This small molecule binds to this protein.
Small molecule (SMILES): CC(=O)N[C@H]1[C@H](O[C@H]2[C@H](O)[C@@H](NC(C)=O)CO[C@@H]2CO)O[C@H](CO)[C@@H](O)[C@@H]1O

Binding-site contacts:
Ligand atom C8 contacts residue ARG240 of chain 1.A at 3.9 Å.
Ligand atom N2 contacts residue HIS317 of chain 1.A at 4.4 Å.
Ligand atom O5 contacts residue ASN239 of chain 1.A at 2.4 Å (h-bond).
Ligand atom C5 contacts residue HIS317 of chain 1.A at 3.9 Å.
Ligand atom C3 contacts residue ASN239 of chain 1.A at 3.7 Å.
Ligand atom C4 contacts residue HIS317 of chain 1.A at 3.8 Å.
Ligand atom C7 contacts residue ARG240 of chain 1.A at 4.0 Å.
Ligand atom C7 contacts residue HIS317 of chain 1.A at 3.7 Å.
Ligand atom C8 contacts residue HIS317 of chain 1.A at 3.4 Å.
Ligand atom C2 contacts residue HIS317 of chain 1.A at 4.3 Å.
Ligand atom C2 contacts residue ARG240 of chain 1.A at 4.4 Å.
Ligand atom C6 contacts residue HIS317 of chain 1.A at 4.0 Å.
Ligand atom C1 contacts residue HIS317 of chain 1.A at 4.2 Å.
Ligand atom C3 contacts residue HIS317 of chain 1.A at 3.7 Å.
Ligand atom C2 contacts residue ASN239 of chain 1.A at 2.3 Å.
Ligand atom O5 contacts residue HIS317 of chain 1.A at 3.3 Å (h-bond).
Ligand atom N2 contacts residue ASN239 of chain 1.A at 2.8 Å (h-bond).
Ligand atom C4 contacts residue ASN239 of chain 1.A at 4.2 Å.
Ligand atom C8 contacts residue ASN239 of chain 1.A at 3.4 Å.
Ligand atom C1 contacts residue ASN239 of chain 1.A at 1.4 Å.
Ligand atom N2 contacts residue ARG240 of chain 1.A at 3.5 Å (salt-bridge).
Ligand atom O7 contacts residue HIS317 of chain 1.A at 3.9 Å.
Ligand atom O3 contacts residue HIS317 of chain 1.A at 2.4 Å (h-bond).
Ligand atom C7 contacts residue ASN239 of chain 1.A at 3.6 Å.
Ligand atom C5 contacts residue ASN239 of chain 1.A at 3.6 Å.

Sequence of chain 1.A:
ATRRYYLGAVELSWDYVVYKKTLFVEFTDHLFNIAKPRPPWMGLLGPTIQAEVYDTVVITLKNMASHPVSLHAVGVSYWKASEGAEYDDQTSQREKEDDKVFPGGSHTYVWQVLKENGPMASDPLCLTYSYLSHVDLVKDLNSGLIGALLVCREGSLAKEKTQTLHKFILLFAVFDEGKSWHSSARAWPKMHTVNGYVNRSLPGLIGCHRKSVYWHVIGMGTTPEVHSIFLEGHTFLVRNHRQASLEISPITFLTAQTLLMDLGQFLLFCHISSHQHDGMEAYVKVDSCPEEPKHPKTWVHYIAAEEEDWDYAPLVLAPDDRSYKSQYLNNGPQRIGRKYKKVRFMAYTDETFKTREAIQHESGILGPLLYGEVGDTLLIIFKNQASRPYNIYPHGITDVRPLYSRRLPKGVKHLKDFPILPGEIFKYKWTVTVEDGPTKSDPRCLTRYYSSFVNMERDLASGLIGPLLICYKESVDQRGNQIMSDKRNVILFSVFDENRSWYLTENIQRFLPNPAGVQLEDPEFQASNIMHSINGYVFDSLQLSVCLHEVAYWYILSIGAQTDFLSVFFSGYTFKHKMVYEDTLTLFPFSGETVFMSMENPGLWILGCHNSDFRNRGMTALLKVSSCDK